A small-molecule ligand and the protein it binds are described below.
Small molecule (SMILES): CC(=O)N[C@@H]1[C@@H](O)[C@H](O)[C@@H](CO)O[C@H]1O

Sequence of chain 1.C:
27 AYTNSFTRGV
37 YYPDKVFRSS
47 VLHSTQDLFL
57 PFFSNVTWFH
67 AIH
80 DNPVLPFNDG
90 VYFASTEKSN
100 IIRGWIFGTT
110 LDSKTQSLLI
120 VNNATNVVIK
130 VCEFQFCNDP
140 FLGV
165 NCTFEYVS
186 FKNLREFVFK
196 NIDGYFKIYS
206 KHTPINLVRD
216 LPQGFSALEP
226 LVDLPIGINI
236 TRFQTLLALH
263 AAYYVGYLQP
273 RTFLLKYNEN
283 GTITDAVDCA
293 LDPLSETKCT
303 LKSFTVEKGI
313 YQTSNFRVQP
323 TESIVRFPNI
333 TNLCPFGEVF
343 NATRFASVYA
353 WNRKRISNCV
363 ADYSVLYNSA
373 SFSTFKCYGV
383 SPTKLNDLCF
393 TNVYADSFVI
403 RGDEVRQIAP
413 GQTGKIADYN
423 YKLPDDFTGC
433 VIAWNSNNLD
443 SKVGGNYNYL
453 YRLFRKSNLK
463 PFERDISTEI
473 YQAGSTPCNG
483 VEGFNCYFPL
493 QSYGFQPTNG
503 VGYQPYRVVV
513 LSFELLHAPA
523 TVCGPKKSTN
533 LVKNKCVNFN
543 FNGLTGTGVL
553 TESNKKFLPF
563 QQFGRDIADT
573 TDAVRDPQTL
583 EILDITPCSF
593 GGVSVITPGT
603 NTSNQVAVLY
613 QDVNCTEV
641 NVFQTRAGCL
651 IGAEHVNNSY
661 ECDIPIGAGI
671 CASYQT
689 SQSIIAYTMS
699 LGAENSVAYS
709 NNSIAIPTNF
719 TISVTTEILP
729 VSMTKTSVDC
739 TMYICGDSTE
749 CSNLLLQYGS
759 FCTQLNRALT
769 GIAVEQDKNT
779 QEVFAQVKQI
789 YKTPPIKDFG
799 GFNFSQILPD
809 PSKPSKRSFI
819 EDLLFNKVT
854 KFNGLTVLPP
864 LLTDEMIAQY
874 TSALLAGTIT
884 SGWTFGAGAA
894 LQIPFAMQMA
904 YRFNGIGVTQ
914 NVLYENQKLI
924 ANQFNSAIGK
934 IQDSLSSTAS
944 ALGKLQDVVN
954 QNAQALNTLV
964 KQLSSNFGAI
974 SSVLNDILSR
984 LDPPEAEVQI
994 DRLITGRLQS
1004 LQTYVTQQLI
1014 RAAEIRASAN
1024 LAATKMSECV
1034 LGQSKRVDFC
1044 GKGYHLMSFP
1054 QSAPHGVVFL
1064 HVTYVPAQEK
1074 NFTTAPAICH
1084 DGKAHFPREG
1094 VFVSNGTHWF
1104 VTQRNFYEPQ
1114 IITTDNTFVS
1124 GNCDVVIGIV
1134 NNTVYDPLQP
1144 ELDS

Binding-site contacts:
Ligand atom C5 contacts residue ASN282 of chain 1.C at 3.6 Å.
Ligand atom C8 contacts residue ASN280 of chain 1.C at 4.1 Å.
Ligand atom C2 contacts residue ASN282 of chain 1.C at 2.5 Å.
Ligand atom C1 contacts residue ASN282 of chain 1.C at 1.4 Å.
Ligand atom C7 contacts residue GLU281 of chain 1.C at 4.0 Å.
Ligand atom C3 contacts residue ASN282 of chain 1.C at 3.8 Å.
Ligand atom O5 contacts residue ASN282 of chain 1.C at 2.3 Å (h-bond).
Ligand atom C8 contacts residue ASN282 of chain 1.C at 3.3 Å.
Ligand atom N2 contacts residue ASN282 of chain 1.C at 2.7 Å (h-bond).
Ligand atom C8 contacts residue GLU281 of chain 1.C at 3.4 Å.
Ligand atom O7 contacts residue ASN282 of chain 1.C at 3.4 Å (h-bond).
Ligand atom C7 contacts residue ASN282 of chain 1.C at 2.9 Å.
Ligand atom O7 contacts residue GLU281 of chain 1.C at 4.0 Å.
Ligand atom C4 contacts residue ASN282 of chain 1.C at 4.2 Å.